A protein and the small-molecule ligand that binds it are described below.
Small molecule (SMILES): NCCCCCC(=O)O

Sequence of chain 2.A:
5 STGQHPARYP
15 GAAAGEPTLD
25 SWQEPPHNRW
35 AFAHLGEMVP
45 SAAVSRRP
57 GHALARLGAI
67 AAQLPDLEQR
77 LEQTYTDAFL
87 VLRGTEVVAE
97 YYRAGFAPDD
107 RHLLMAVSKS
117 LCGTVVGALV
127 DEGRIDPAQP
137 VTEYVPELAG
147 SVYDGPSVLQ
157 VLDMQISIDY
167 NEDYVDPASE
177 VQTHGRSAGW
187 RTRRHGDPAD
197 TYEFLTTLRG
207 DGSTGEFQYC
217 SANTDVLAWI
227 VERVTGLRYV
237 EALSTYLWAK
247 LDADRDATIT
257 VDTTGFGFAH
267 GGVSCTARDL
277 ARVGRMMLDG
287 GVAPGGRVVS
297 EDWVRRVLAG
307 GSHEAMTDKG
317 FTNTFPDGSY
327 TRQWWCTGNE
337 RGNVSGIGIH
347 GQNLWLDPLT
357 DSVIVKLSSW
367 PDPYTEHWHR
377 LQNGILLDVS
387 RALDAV

Binding-site contacts:
Ligand atom C6 contacts residue TYR170 of chain 2.A at 4.1 Å (hydrophobic).
Ligand atom C5 contacts residue ACA1 of chain 2.E at 3.7 Å.
Ligand atom C contacts residue TYR370 of chain 2.A at 3.5 Å (hydrophobic).
Ligand atom C6 contacts residue ILE345 of chain 2.A at 3.8 Å (hydrophobic).
Ligand atom C6 contacts residue ILE343 of chain 2.A at 3.8 Å (hydrophobic).
Ligand atom C2 contacts residue ILE343 of chain 2.A at 4.1 Å (hydrophobic).
Ligand atom OXT contacts residue ASP314 of chain 2.A at 4.3 Å.
Ligand atom C5 contacts residue TYR215 of chain 2.A at 4.1 Å (hydrophobic).
Ligand atom C2 contacts residue TYR370 of chain 2.A at 3.4 Å (hydrophobic).
Ligand atom N contacts residue ILE345 of chain 2.A at 3.6 Å.
Ligand atom C6 contacts residue TYR215 of chain 2.A at 3.5 Å (hydrophobic).
Ligand atom C contacts residue TRP331 of chain 2.A at 3.9 Å (hydrophobic).
Ligand atom O contacts residue PHE317 of chain 2.A at 3.5 Å.
Ligand atom C4 contacts residue TYR370 of chain 2.A at 4.0 Å (hydrophobic).
Ligand atom C3 contacts residue TRP331 of chain 2.A at 3.6 Å (hydrophobic).
Ligand atom N contacts residue ACA1 of chain 2.E at 1.3 Å.
Ligand atom N contacts residue TYR170 of chain 2.A at 3.0 Å (h-bond).
Ligand atom N contacts residue ALA112 of chain 2.A at 3.5 Å.
Ligand atom OXT contacts residue TRP331 of chain 2.A at 3.8 Å.
Ligand atom C5 contacts residue ILE345 of chain 2.A at 4.2 Å (hydrophobic).
Ligand atom C3 contacts residue TYR370 of chain 2.A at 3.9 Å (hydrophobic).
Ligand atom C contacts residue HIS375 of chain 2.A at 4.4 Å.
Ligand atom C4 contacts residue TRP331 of chain 2.A at 4.0 Å (hydrophobic).
Ligand atom OXT contacts residue TYR370 of chain 2.A at 4.0 Å.
Ligand atom N contacts residue TYR215 of chain 2.A at 3.3 Å (h-bond).
Ligand atom O contacts residue HIS375 of chain 2.A at 3.3 Å.
Ligand atom C4 contacts residue ILE343 of chain 2.A at 3.8 Å (hydrophobic).
Ligand atom O contacts residue TYR370 of chain 2.A at 3.2 Å (h-bond).
Ligand atom C contacts residue PHE317 of chain 2.A at 4.2 Å (hydrophobic).
Ligand atom C5 contacts residue TYR170 of chain 2.A at 4.0 Å (hydrophobic).
Ligand atom C6 contacts residue ALA112 of chain 2.A at 3.7 Å (hydrophobic).
Ligand atom C6 contacts residue GLY344 of chain 2.A at 4.0 Å.
Ligand atom C6 contacts residue ACA1 of chain 2.E at 2.5 Å.
Ligand atom C2 contacts residue TRP331 of chain 2.A at 3.7 Å (hydrophobic).